Binding-site contacts:
Ligand atom N2 contacts residue GOL1 of chain 1.Q at 3.7 Å.
Ligand atom N4 contacts residue HEM1 of chain 1.M at 2.1 Å.
Ligand atom C16 contacts residue PHE98 of chain 1.B at 3.3 Å (hydrophobic).
Ligand atom C10 contacts residue PHE98 of chain 1.B at 3.3 Å (hydrophobic).
Ligand atom N4 contacts residue THR287 of chain 1.B at 3.8 Å.
Ligand atom C12 contacts residue ASP279 of chain 1.B at 3.8 Å.
Ligand atom C10 contacts residue ALA283 of chain 1.B at 3.5 Å (hydrophobic).
Ligand atom C16 contacts residue ALA283 of chain 1.B at 3.5 Å (hydrophobic).
Ligand atom S1 contacts residue GOL1 of chain 1.Q at 3.6 Å.
Ligand atom C12 contacts residue SER282 of chain 1.B at 3.1 Å.
Ligand atom N1 contacts residue GLU194 of chain 1.B at 3.9 Å.
Ligand atom F2 contacts residue SER282 of chain 1.B at 3.4 Å.
Ligand atom N2 contacts residue GLU194 of chain 1.B at 3.5 Å (salt-bridge).
Ligand atom C5 contacts residue SER282 of chain 1.B at 3.9 Å.
Ligand atom C1 contacts residue GLN222 of chain 1.B at 3.8 Å.
Ligand atom C8 contacts residue PHE461 of chain 1.B at 3.9 Å (hydrophobic).
Ligand atom F1 contacts residue GLY190 of chain 1.B at 3.0 Å.
Ligand atom O1 contacts residue PHE461 of chain 1.B at 3.5 Å.
Ligand atom C14 contacts residue PHE98 of chain 1.B at 3.6 Å (hydrophobic).
Ligand atom C1 contacts residue GLU194 of chain 1.B at 3.7 Å.
Ligand atom C15 contacts residue THR287 of chain 1.B at 3.8 Å.
Ligand atom C5 contacts residue ALA187 of chain 1.B at 3.5 Å (hydrophobic).
Ligand atom N3 contacts residue HEM1 of chain 1.M at 3.0 Å (h-bond).
Ligand atom C16 contacts residue HEM1 of chain 1.M at 3.1 Å.
Ligand atom C8 contacts residue LEU191 of chain 1.B at 3.8 Å (hydrophobic).
Ligand atom O1 contacts residue LEU462 of chain 1.B at 3.8 Å.
Ligand atom C11 contacts residue SER282 of chain 1.B at 3.6 Å.
Ligand atom S1 contacts residue ASP279 of chain 1.B at 3.6 Å.
Ligand atom F2 contacts residue VAL286 of chain 1.B at 3.4 Å.
Ligand atom C16 contacts residue THR287 of chain 1.B at 3.5 Å.
Ligand atom C14 contacts residue THR287 of chain 1.B at 3.5 Å.
Ligand atom F1 contacts residue LEU191 of chain 1.B at 3.3 Å.
Ligand atom F1 contacts residue ALA187 of chain 1.B at 3.5 Å.
Ligand atom C2 contacts residue GLU194 of chain 1.B at 3.5 Å.
Ligand atom N4 contacts residue PHE98 of chain 1.B at 3.7 Å.
Ligand atom S1 contacts residue PHE98 of chain 1.B at 3.5 Å.
Ligand atom F1 contacts residue GLN222 of chain 1.B at 3.8 Å.
Ligand atom C6 contacts residue GLY190 of chain 1.B at 3.6 Å.
Ligand atom C6 contacts residue LEU191 of chain 1.B at 3.6 Å (hydrophobic).
Ligand atom C4 contacts residue SER282 of chain 1.B at 3.8 Å.

This small molecule binds to this protein.
Small molecule (SMILES): NC1=N[C@@]2(c3ccc(F)cc3F)CO[C@@H](c3cn[nH]c3)C[C@H]2CS1

Sequence of chain 1.B:
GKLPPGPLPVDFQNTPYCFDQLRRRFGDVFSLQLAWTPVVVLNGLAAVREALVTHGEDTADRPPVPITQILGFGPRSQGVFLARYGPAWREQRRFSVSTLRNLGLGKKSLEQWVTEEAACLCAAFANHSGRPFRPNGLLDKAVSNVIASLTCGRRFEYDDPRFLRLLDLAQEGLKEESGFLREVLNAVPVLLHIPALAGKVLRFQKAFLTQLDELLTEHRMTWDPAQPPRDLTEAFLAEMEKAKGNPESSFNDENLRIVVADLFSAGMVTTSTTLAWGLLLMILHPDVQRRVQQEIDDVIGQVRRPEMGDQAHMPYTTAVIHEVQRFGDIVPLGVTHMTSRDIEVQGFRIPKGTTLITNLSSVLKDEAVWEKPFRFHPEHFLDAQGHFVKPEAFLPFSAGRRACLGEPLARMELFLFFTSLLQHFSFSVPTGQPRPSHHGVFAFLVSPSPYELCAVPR